Sequence of chain 1.B:
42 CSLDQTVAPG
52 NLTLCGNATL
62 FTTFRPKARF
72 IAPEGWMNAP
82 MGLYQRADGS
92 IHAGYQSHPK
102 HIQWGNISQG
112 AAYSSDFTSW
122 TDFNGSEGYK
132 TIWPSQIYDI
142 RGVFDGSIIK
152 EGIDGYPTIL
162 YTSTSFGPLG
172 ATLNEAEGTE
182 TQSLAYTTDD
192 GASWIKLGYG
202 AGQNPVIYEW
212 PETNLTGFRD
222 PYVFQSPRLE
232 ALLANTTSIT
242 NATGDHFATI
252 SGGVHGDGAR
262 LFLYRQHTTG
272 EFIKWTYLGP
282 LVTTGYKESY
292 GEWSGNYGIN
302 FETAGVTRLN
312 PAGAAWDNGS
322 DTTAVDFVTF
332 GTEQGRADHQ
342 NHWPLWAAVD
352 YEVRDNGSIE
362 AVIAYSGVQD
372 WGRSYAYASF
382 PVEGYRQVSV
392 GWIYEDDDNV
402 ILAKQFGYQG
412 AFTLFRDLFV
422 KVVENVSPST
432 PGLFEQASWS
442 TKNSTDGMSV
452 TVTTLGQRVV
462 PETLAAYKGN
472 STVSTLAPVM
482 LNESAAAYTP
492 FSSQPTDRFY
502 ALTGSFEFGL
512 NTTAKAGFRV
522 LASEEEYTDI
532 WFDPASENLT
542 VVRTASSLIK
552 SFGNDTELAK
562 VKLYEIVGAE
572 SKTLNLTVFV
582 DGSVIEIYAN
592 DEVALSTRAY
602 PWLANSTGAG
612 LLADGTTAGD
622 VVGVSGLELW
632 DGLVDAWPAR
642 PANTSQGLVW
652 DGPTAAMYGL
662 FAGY

Binding-site contacts:
Ligand atom O5 contacts residue ASN555 of chain 1.B at 2.3 Å (h-bond).
Ligand atom O7 contacts residue THR545 of chain 1.B at 3.8 Å.
Ligand atom C7 contacts residue THR545 of chain 1.B at 4.4 Å.
Ligand atom C1 contacts residue ASN555 of chain 1.B at 1.4 Å.
Ligand atom C3 contacts residue ASN555 of chain 1.B at 3.8 Å.
Ligand atom N2 contacts residue ASN555 of chain 1.B at 3.0 Å (h-bond).
Ligand atom C7 contacts residue ASN555 of chain 1.B at 3.6 Å.
Ligand atom C4 contacts residue ASN555 of chain 1.B at 4.2 Å.
Ligand atom O6 contacts residue LYS551 of chain 1.B at 3.9 Å.
Ligand atom C5 contacts residue ASN555 of chain 1.B at 3.6 Å.
Ligand atom C2 contacts residue ASN555 of chain 1.B at 2.5 Å.
Ligand atom C8 contacts residue THR545 of chain 1.B at 3.6 Å.
Ligand atom O7 contacts residue ASN555 of chain 1.B at 3.8 Å.

A protein and the small-molecule ligand that binds it are described below.
Small molecule (SMILES): CC(=O)N[C@@H]1[C@@H](O)[C@H](O)[C@@H](CO)O[C@H]1O